Binding-site contacts:
Ligand atom C3 contacts residue ASN280 of chain 34.E at 3.8 Å.
Ligand atom O5 contacts residue ASN280 of chain 34.E at 2.4 Å (h-bond).
Ligand atom C7 contacts residue ASN280 of chain 34.E at 3.9 Å.
Ligand atom C8 contacts residue GLY296 of chain 34.E at 4.4 Å.
Ligand atom C5 contacts residue ASN280 of chain 34.E at 3.7 Å.
Ligand atom C2 contacts residue ASN280 of chain 34.E at 2.5 Å.
Ligand atom N2 contacts residue ASN280 of chain 34.E at 2.9 Å (h-bond).
Ligand atom O7 contacts residue ASN280 of chain 34.E at 4.4 Å.
Ligand atom C1 contacts residue ASN280 of chain 34.E at 1.4 Å.
Ligand atom C8 contacts residue ARG324 of chain 34.E at 4.2 Å.
Ligand atom C4 contacts residue ASN280 of chain 34.E at 4.2 Å.

Sequence of chain 34.E:
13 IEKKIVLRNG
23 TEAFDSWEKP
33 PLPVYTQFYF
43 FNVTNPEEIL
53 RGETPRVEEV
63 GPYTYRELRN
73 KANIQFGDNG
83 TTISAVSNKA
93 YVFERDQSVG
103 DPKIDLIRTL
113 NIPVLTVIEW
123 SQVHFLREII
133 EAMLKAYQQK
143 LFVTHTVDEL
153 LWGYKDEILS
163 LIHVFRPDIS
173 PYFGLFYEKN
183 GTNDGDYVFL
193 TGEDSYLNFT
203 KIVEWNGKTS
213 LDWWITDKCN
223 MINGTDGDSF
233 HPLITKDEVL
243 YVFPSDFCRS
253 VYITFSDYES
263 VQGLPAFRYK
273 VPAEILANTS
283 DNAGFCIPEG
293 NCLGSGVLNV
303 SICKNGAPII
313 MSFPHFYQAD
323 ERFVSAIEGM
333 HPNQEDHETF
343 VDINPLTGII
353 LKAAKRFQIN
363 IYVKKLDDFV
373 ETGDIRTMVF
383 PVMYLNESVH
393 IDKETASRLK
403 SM

A protein and the small-molecule ligand that binds it are described below.
Small molecule (SMILES): CC(=O)N[C@H]1[C@H](O[C@H]2[C@H](O)[C@@H](NC(C)=O)CO[C@@H]2CO)O[C@H](CO)[C@@H](O)[C@@H]1O